This small molecule binds to this protein.
Small molecule (SMILES): O=C(O)c1ccc([Hg]O)cc1

Sequence of chain 1.A:
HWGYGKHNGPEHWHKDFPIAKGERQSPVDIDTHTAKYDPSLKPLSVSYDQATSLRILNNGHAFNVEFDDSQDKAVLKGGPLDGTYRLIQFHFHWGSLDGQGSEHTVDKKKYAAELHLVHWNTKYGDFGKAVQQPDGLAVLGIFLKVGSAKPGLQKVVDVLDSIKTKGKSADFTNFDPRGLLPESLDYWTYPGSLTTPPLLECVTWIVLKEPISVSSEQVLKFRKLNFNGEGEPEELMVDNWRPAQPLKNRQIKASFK

Binding-site contacts:
Ligand atom HG contacts residue GLN134 of chain 1.A at 4.1 Å.
Ligand atom HG contacts residue PRO136 of chain 1.A at 3.9 Å.
Ligand atom HG contacts residue CYS204 of chain 1.A at 2.0 Å.
Ligand atom HG contacts residue GLN135 of chain 1.A at 2.9 Å.
Ligand atom HG contacts residue VAL133 of chain 1.A at 3.9 Å.
Ligand atom HG contacts residue GLU203 of chain 1.A at 3.2 Å.